Sequence of chain 1.G:
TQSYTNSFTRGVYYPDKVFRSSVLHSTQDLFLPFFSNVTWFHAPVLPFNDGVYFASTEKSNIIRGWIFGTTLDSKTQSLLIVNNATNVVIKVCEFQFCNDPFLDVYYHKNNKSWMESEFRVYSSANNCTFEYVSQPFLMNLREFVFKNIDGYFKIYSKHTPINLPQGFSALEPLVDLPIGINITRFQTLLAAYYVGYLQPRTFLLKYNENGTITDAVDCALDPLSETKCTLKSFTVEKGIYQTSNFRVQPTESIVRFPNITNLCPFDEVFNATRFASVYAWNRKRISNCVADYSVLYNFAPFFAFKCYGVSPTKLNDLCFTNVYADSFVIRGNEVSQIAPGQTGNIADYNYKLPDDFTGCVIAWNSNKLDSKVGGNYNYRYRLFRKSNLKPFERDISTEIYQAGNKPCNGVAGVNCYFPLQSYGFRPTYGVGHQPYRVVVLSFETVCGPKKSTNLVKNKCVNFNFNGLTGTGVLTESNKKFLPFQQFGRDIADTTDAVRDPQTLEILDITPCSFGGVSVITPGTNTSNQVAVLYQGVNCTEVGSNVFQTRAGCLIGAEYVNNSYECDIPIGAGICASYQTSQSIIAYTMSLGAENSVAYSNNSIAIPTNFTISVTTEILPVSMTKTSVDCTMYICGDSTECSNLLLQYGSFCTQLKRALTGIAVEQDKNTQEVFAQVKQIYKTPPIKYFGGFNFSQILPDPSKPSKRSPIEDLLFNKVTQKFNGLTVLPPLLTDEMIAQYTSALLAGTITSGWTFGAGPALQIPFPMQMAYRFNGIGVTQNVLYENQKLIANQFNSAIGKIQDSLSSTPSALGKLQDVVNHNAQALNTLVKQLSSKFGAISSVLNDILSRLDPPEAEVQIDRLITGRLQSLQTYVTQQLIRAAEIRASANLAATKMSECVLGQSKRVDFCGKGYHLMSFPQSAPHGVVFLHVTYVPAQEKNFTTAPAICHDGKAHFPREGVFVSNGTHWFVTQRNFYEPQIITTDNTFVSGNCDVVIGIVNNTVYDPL

This small molecule binds to this protein.
Small molecule (SMILES): CC(=O)N[C@@H]1[C@@H](O)[C@H](O)[C@@H](CO)O[C@H]1O

Binding-site contacts:
Ligand atom C1 contacts residue ASN256 of chain 1.G at 1.4 Å.
Ligand atom C3 contacts residue ASN256 of chain 1.G at 3.8 Å.
Ligand atom C7 contacts residue GLU255 of chain 1.G at 4.1 Å.
Ligand atom C4 contacts residue ASN256 of chain 1.G at 4.2 Å.
Ligand atom C7 contacts residue ASN256 of chain 1.G at 3.7 Å.
Ligand atom C8 contacts residue ASN254 of chain 1.G at 4.3 Å.
Ligand atom C2 contacts residue ASN256 of chain 1.G at 2.5 Å.
Ligand atom N2 contacts residue ASN256 of chain 1.G at 2.9 Å (h-bond).
Ligand atom C8 contacts residue ASN256 of chain 1.G at 4.1 Å.
Ligand atom O7 contacts residue ASN254 of chain 1.G at 3.0 Å (h-bond).
Ligand atom N2 contacts residue GLU255 of chain 1.G at 4.1 Å.
Ligand atom C5 contacts residue ASN256 of chain 1.G at 3.7 Å.
Ligand atom O7 contacts residue GLU255 of chain 1.G at 3.2 Å (salt-bridge).
Ligand atom C7 contacts residue ASN254 of chain 1.G at 3.7 Å.
Ligand atom O5 contacts residue ASN256 of chain 1.G at 2.4 Å (h-bond).